Sequence of chain 1.A:
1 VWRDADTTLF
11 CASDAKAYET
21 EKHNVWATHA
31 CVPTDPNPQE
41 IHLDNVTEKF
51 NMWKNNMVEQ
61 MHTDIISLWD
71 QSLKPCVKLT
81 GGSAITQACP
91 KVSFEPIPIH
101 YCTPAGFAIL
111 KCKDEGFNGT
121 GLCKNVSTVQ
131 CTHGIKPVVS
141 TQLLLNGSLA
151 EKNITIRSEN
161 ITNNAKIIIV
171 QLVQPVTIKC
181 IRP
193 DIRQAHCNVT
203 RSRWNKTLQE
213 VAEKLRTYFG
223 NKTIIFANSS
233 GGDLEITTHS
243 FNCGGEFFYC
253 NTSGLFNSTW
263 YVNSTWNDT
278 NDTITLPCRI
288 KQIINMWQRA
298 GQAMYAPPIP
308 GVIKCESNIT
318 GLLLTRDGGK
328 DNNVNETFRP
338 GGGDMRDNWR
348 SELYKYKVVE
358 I

Binding-site contacts:
Ligand atom O7 contacts residue ASP114 of chain 1.A at 3.7 Å.
Ligand atom C7 contacts residue ASP114 of chain 1.A at 3.9 Å.
Ligand atom N2 contacts residue ASN125 of chain 1.A at 3.0 Å (h-bond).
Ligand atom C4 contacts residue ASN125 of chain 1.A at 4.2 Å.
Ligand atom O5 contacts residue ASN125 of chain 1.A at 2.3 Å (h-bond).
Ligand atom C1 contacts residue ASN125 of chain 1.A at 1.4 Å.
Ligand atom C3 contacts residue ASN125 of chain 1.A at 3.8 Å.
Ligand atom C2 contacts residue ASN125 of chain 1.A at 2.5 Å.
Ligand atom C8 contacts residue ASP114 of chain 1.A at 3.5 Å.
Ligand atom N2 contacts residue ASP114 of chain 1.A at 4.3 Å.
Ligand atom C7 contacts residue ASN125 of chain 1.A at 3.7 Å.
Ligand atom O7 contacts residue GLU115 of chain 1.A at 3.5 Å (salt-bridge).
Ligand atom C5 contacts residue ASN125 of chain 1.A at 3.6 Å.
Ligand atom C8 contacts residue LYS124 of chain 1.A at 4.1 Å.
Ligand atom O7 contacts residue ASN125 of chain 1.A at 4.0 Å.

A small-molecule ligand and the protein it binds are described below.
Small molecule (SMILES): CC(=O)N[C@@H]1[C@@H](O)[C@H](O)[C@@H](CO)O[C@H]1O